This small molecule binds to this protein.
Small molecule (SMILES): CC(=O)N[C@H]1[C@H](O[C@H]2[C@H](O)[C@@H](NC(C)=O)CO[C@@H]2CO)O[C@H](CO)[C@@H](O)[C@@H]1O

Binding-site contacts:
Ligand atom O7 contacts residue LEU941 of chain 1.D at 3.5 Å.
Ligand atom C5 contacts residue LEU941 of chain 1.D at 4.1 Å (hydrophobic).
Ligand atom C2 contacts residue ASN736 of chain 1.D at 2.5 Å.
Ligand atom C7 contacts residue LEU941 of chain 1.D at 3.8 Å (hydrophobic).
Ligand atom C5 contacts residue ASN736 of chain 1.D at 3.8 Å.
Ligand atom C3 contacts residue LEU941 of chain 1.D at 4.4 Å (hydrophobic).
Ligand atom O6 contacts residue THR738 of chain 1.D at 4.2 Å.
Ligand atom C8 contacts residue LEU941 of chain 1.D at 3.8 Å (hydrophobic).
Ligand atom O7 contacts residue GLN1090 of chain 1.D at 3.6 Å.
Ligand atom O7 contacts residue ASN944 of chain 1.D at 4.5 Å.
Ligand atom C3 contacts residue ASN736 of chain 1.D at 3.9 Å.
Ligand atom C4 contacts residue ASN736 of chain 1.D at 4.3 Å.
Ligand atom O5 contacts residue ASN736 of chain 1.D at 2.4 Å (h-bond).
Ligand atom C8 contacts residue GLN945 of chain 1.D at 4.3 Å.
Ligand atom C8 contacts residue ASN736 of chain 1.D at 4.4 Å.
Ligand atom C8 contacts residue ASN944 of chain 1.D at 4.4 Å.
Ligand atom O7 contacts residue ASN736 of chain 1.D at 3.3 Å (h-bond).
Ligand atom C1 contacts residue ASN736 of chain 1.D at 1.5 Å.
Ligand atom C6 contacts residue GLN945 of chain 1.D at 4.2 Å.
Ligand atom C5 contacts residue GLN945 of chain 1.D at 4.3 Å.
Ligand atom O5 contacts residue GLN1090 of chain 1.D at 4.4 Å.
Ligand atom C7 contacts residue ASN736 of chain 1.D at 3.3 Å.
Ligand atom O6 contacts residue GLN945 of chain 1.D at 3.2 Å (h-bond).
Ligand atom N2 contacts residue ASN736 of chain 1.D at 2.9 Å (h-bond).
Ligand atom C1 contacts residue LEU941 of chain 1.D at 4.3 Å (hydrophobic).
Ligand atom O4 contacts residue LEU941 of chain 1.D at 4.0 Å.

Sequence of chain 1.D:
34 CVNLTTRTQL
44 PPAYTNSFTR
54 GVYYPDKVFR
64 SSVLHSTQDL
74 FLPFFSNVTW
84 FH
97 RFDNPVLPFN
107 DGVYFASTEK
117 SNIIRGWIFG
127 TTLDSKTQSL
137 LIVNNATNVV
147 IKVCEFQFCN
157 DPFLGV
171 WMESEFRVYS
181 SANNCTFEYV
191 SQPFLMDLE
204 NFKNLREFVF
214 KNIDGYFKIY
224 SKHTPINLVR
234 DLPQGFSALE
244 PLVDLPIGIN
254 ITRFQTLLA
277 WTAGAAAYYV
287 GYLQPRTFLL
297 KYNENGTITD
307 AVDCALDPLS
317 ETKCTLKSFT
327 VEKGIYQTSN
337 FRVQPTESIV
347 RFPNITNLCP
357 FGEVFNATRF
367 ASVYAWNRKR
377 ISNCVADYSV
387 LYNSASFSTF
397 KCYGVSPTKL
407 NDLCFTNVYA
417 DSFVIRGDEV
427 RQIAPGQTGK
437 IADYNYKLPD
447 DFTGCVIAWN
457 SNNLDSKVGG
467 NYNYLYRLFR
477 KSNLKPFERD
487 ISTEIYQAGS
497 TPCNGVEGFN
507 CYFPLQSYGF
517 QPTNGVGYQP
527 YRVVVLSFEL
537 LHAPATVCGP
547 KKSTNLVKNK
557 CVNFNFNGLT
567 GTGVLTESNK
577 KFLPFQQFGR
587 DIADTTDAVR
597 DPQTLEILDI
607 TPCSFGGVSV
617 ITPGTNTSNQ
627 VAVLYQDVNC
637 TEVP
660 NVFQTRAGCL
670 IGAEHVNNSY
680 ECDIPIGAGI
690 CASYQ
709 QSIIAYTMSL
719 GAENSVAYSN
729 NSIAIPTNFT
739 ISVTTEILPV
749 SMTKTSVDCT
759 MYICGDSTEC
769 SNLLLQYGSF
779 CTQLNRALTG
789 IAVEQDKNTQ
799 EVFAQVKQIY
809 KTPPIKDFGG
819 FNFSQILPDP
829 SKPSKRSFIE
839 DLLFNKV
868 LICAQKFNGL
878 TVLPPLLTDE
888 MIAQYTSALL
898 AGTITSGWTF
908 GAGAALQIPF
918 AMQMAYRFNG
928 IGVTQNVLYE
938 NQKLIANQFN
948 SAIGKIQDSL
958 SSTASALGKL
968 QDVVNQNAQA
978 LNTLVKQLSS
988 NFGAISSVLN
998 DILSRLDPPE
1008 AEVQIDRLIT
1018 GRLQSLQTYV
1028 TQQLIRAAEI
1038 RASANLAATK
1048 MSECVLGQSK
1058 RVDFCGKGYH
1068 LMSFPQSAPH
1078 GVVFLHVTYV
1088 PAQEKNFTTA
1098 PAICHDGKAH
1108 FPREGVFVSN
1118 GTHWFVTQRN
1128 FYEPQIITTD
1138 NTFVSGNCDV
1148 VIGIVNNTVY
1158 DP